This small molecule binds to this protein.
Small molecule (SMILES): CC(=O)N[C@@H]1[C@@H](O)[C@H](O)[C@@H](CO)O[C@H]1O

Binding-site contacts:
Ligand atom O5 contacts residue ASN639 of chain 1.B at 2.3 Å (h-bond).
Ligand atom O6 contacts residue SER641 of chain 1.B at 3.8 Å.
Ligand atom C1 contacts residue TYR640 of chain 1.B at 4.2 Å (hydrophobic).
Ligand atom C2 contacts residue ASN639 of chain 1.B at 2.4 Å.
Ligand atom C5 contacts residue ASN639 of chain 1.B at 3.6 Å.
Ligand atom C5 contacts residue SER641 of chain 1.B at 4.3 Å.
Ligand atom O6 contacts residue ASN639 of chain 1.B at 4.3 Å.
Ligand atom O7 contacts residue ASN639 of chain 1.B at 4.1 Å.
Ligand atom C3 contacts residue ASN639 of chain 1.B at 3.7 Å.
Ligand atom C7 contacts residue ASN639 of chain 1.B at 3.7 Å.
Ligand atom C1 contacts residue ASN639 of chain 1.B at 1.4 Å.
Ligand atom C4 contacts residue ASN639 of chain 1.B at 4.2 Å.
Ligand atom N2 contacts residue ASN639 of chain 1.B at 2.9 Å (h-bond).
Ligand atom O5 contacts residue SER641 of chain 1.B at 4.5 Å.

Sequence of chain 1.B:
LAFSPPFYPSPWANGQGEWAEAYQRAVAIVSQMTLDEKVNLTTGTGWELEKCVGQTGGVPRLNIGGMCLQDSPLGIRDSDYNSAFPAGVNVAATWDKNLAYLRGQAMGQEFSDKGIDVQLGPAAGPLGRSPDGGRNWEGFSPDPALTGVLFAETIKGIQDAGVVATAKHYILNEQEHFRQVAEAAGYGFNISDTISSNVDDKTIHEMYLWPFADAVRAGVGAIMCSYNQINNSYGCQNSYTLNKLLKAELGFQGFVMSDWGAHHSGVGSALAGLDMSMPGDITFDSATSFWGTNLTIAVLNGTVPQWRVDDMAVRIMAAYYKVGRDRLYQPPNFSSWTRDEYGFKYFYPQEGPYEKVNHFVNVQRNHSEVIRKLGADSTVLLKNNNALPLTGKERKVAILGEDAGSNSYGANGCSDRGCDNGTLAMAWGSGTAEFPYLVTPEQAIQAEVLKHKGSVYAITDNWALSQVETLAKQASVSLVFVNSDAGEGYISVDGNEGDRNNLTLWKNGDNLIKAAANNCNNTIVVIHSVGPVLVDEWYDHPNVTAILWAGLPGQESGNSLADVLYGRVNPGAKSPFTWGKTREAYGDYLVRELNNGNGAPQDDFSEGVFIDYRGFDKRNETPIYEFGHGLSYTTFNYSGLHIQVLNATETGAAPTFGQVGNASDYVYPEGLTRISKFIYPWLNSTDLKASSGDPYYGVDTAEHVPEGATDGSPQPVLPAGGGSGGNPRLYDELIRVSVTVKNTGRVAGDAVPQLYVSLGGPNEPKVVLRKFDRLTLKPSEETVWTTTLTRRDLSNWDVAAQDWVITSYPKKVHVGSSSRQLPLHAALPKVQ